Binding-site contacts:
Ligand atom N contacts residue PHE99 of chain 1.A at 3.8 Å.
Ligand atom O contacts residue VAL42 of chain 1.A at 3.8 Å.
Ligand atom C contacts residue PHE99 of chain 1.A at 4.4 Å (hydrophobic).
Ligand atom O2 contacts residue PHE99 of chain 1.A at 3.9 Å.
Ligand atom C8 contacts residue ASP46 of chain 1.A at 3.9 Å.
Ligand atom C2 contacts residue VAL42 of chain 1.A at 4.2 Å (hydrophobic).
Ligand atom N contacts residue ALA47 of chain 1.A at 4.4 Å.
Ligand atom C11 contacts residue ASP46 of chain 1.A at 3.5 Å.
Ligand atom O1 contacts residue CYS89 of chain 1.A at 4.4 Å.
Ligand atom C6 contacts residue VAL42 of chain 1.A at 4.2 Å (hydrophobic).
Ligand atom C5 contacts residue ASP46 of chain 1.A at 4.0 Å.
Ligand atom C6 contacts residue PHE99 of chain 1.A at 3.7 Å (hydrophobic).
Ligand atom O contacts residue PHE99 of chain 1.A at 3.9 Å.
Ligand atom O2 contacts residue ASP46 of chain 1.A at 3.8 Å.
Ligand atom C4 contacts residue TYR92 of chain 1.A at 3.6 Å (hydrophobic).
Ligand atom O1 contacts residue TYR92 of chain 1.A at 4.3 Å.
Ligand atom C7 contacts residue ASP46 of chain 1.A at 4.3 Å.
Ligand atom C4 contacts residue ALA47 of chain 1.A at 4.1 Å (hydrophobic).
Ligand atom C3 contacts residue ASN93 of chain 1.A at 3.5 Å.
Ligand atom C1 contacts residue TYR50 of chain 1.A at 4.3 Å (hydrophobic).
Ligand atom C5 contacts residue PHE99 of chain 1.A at 4.2 Å (hydrophobic).
Ligand atom C1 contacts residue ASN93 of chain 1.A at 4.1 Å.
Ligand atom C3 contacts residue PHE99 of chain 1.A at 4.3 Å (hydrophobic).
Ligand atom O1 contacts residue TYR50 of chain 1.A at 3.9 Å.
Ligand atom O contacts residue PRO37 of chain 1.A at 4.0 Å.
Ligand atom O1 contacts residue ASN93 of chain 1.A at 3.1 Å (h-bond).
Ligand atom C3 contacts residue TYR92 of chain 1.A at 3.7 Å (hydrophobic).
Ligand atom C5 contacts residue ALA47 of chain 1.A at 4.4 Å (hydrophobic).
Ligand atom C1 contacts residue VAL42 of chain 1.A at 4.0 Å (hydrophobic).
Ligand atom C7 contacts residue PHE99 of chain 1.A at 3.8 Å (hydrophobic).
Ligand atom C9 contacts residue ALA47 of chain 1.A at 4.2 Å (hydrophobic).
Ligand atom C contacts residue PHE38 of chain 1.A at 3.9 Å (hydrophobic).
Ligand atom C1 contacts residue PHE99 of chain 1.A at 4.1 Å (hydrophobic).
Ligand atom C4 contacts residue ASN93 of chain 1.A at 4.2 Å.
Ligand atom C9 contacts residue ASP46 of chain 1.A at 3.2 Å.
Ligand atom C contacts residue VAL42 of chain 1.A at 4.1 Å (hydrophobic).
Ligand atom N1 contacts residue PHE99 of chain 1.A at 4.0 Å.
Ligand atom C contacts residue PRO37 of chain 1.A at 3.5 Å (hydrophobic).
Ligand atom C2 contacts residue PHE99 of chain 1.A at 4.3 Å (hydrophobic).
Ligand atom C5 contacts residue VAL42 of chain 1.A at 4.4 Å (hydrophobic).

Sequence of chain 1.A:
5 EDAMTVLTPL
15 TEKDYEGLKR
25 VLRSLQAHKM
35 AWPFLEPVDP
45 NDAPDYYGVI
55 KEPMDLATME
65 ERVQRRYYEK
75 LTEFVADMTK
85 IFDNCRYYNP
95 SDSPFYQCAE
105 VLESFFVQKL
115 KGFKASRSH

The protein below binds the small molecule below.
Small molecule (SMILES): COC(=O)C1CCN(C(=O)NC(C)(C)C)CC1